Binding-site contacts:
Ligand atom C7 contacts residue 6HE1 of chain 1.D at 4.5 Å.
Ligand atom C10 contacts residue ILE396 of chain 1.A at 4.2 Å (hydrophobic).
Ligand atom C2 contacts residue PHE88 of chain 1.A at 4.3 Å (hydrophobic).
Ligand atom C4 contacts residue 6HE1 of chain 1.D at 3.5 Å.
Ligand atom C2 contacts residue LEU245 of chain 1.A at 4.0 Å (hydrophobic).
Ligand atom C3 contacts residue LEU245 of chain 1.A at 3.7 Å (hydrophobic).
Ligand atom C9 contacts residue VAL397 of chain 1.A at 4.1 Å (hydrophobic).
Ligand atom C9 contacts residue VAL296 of chain 1.A at 3.8 Å (hydrophobic).
Ligand atom C10 contacts residue VAL397 of chain 1.A at 4.1 Å (hydrophobic).
Ligand atom C6 contacts residue VAL248 of chain 1.A at 4.0 Å (hydrophobic).
Ligand atom C5 contacts residue 6HE1 of chain 1.D at 3.7 Å.
Ligand atom C4 contacts residue LEU245 of chain 1.A at 4.5 Å (hydrophobic).
Ligand atom C9 contacts residue THR253 of chain 1.A at 4.0 Å.
Ligand atom O contacts residue PHE88 of chain 1.A at 3.5 Å.
Ligand atom C2 contacts residue TYR97 of chain 1.A at 3.5 Å (hydrophobic).
Ligand atom O contacts residue TYR97 of chain 1.A at 2.7 Å (h-bond).
Ligand atom C10 contacts residue THR186 of chain 1.A at 4.0 Å.
Ligand atom O contacts residue PHE99 of chain 1.A at 4.4 Å.
Ligand atom C6 contacts residue THR253 of chain 1.A at 4.3 Å.
Ligand atom C1 contacts residue VAL248 of chain 1.A at 4.3 Å (hydrophobic).
Ligand atom C3 contacts residue THR102 of chain 1.A at 4.2 Å.
Ligand atom C10 contacts residue VAL248 of chain 1.A at 3.7 Å (hydrophobic).
Ligand atom C3 contacts residue 6HE1 of chain 1.D at 4.2 Å.
Ligand atom C6 contacts residue GLY249 of chain 1.A at 4.1 Å.
Ligand atom C7 contacts residue VAL296 of chain 1.A at 4.4 Å (hydrophobic).
Ligand atom O contacts residue LEU245 of chain 1.A at 4.1 Å.
Ligand atom C8 contacts residue 6HE1 of chain 1.D at 4.2 Å.
Ligand atom C8 contacts residue ASP298 of chain 1.A at 3.8 Å.
Ligand atom C3 contacts residue TYR97 of chain 1.A at 3.7 Å (hydrophobic).
Ligand atom C8 contacts residue ILE396 of chain 1.A at 4.3 Å (hydrophobic).
Ligand atom C8 contacts residue VAL296 of chain 1.A at 3.7 Å (hydrophobic).
Ligand atom C10 contacts residue PHE88 of chain 1.A at 4.0 Å (hydrophobic).
Ligand atom C5 contacts residue LEU245 of chain 1.A at 4.0 Å (hydrophobic).
Ligand atom C6 contacts residue LEU245 of chain 1.A at 4.2 Å (hydrophobic).
Ligand atom C9 contacts residue 6HE1 of chain 1.D at 3.9 Å.

A protein and the small-molecule ligand that binds it are described below.
Small molecule (SMILES): CC1(C)[C@@H]2CC[C@@]1(C)C(=O)C2

Sequence of chain 1.A:
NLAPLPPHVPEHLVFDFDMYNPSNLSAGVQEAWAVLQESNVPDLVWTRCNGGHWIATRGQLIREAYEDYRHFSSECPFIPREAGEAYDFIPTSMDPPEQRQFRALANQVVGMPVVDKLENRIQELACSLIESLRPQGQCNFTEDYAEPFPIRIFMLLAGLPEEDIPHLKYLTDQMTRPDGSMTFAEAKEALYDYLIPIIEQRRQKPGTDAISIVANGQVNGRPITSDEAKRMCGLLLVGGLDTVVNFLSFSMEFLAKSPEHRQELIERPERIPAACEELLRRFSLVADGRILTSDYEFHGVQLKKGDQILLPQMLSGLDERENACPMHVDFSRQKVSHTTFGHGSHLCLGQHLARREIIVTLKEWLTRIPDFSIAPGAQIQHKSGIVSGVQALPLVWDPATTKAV